Binding-site contacts:
Ligand atom O3 contacts residue LYS91 of chain 1.B at 2.9 Å (salt-bridge).
Ligand atom C4 contacts residue GLU51 of chain 1.B at 3.3 Å.
Ligand atom O18 contacts residue GLN61 of chain 1.B at 3.6 Å (h-bond).
Ligand atom C12 contacts residue TRP88 of chain 1.B at 3.9 Å (hydrophobic).
Ligand atom C6 contacts residue HIS57 of chain 1.B at 3.5 Å.
Ligand atom O3 contacts residue TRP88 of chain 1.B at 3.8 Å.
Ligand atom O14 contacts residue LNQ1 of chain 1.I at 2.9 Å.
Ligand atom O3 contacts residue ASN90 of chain 1.B at 2.7 Å (h-bond).
Ligand atom C3 contacts residue TRP88 of chain 1.B at 3.6 Å (hydrophobic).
Ligand atom C3 contacts residue ASN90 of chain 1.B at 3.7 Å.
Ligand atom O1 contacts residue TRP88 of chain 1.B at 3.6 Å.
Ligand atom O18 contacts residue GLY33 of chain 1.C at 3.0 Å (h-bond).
Ligand atom O17 contacts residue TYR12 of chain 1.B at 3.3 Å.
Ligand atom C6 contacts residue TRP88 of chain 1.B at 3.6 Å (hydrophobic).
Ligand atom O6 contacts residue GLN56 of chain 1.B at 3.9 Å.
Ligand atom O18 contacts residue ALA32 of chain 1.C at 3.9 Å.
Ligand atom C4 contacts residue TRP88 of chain 1.B at 3.6 Å (hydrophobic).
Ligand atom O17 contacts residue GLY33 of chain 1.C at 3.2 Å.
Ligand atom O2 contacts residue ASN90 of chain 1.B at 2.9 Å (h-bond).
Ligand atom O6 contacts residue GLN61 of chain 1.B at 3.0 Å (h-bond).
Ligand atom C13 contacts residue LNQ1 of chain 1.I at 2.4 Å.
Ligand atom C2 contacts residue LYS91 of chain 1.B at 4.0 Å.
Ligand atom O18 contacts residue TRP88 of chain 1.B at 3.4 Å.
Ligand atom O18 contacts residue TYR12 of chain 1.B at 3.7 Å.
Ligand atom C10 contacts residue LNQ1 of chain 1.I at 3.7 Å.
Ligand atom O4 contacts residue GLN56 of chain 1.B at 3.2 Å.
Ligand atom C4 contacts residue LYS91 of chain 1.B at 3.9 Å.
Ligand atom O6 contacts residue TRP88 of chain 1.B at 3.6 Å.
Ligand atom O5 contacts residue GLN56 of chain 1.B at 3.8 Å.
Ligand atom C3 contacts residue LYS91 of chain 1.B at 3.7 Å.
Ligand atom N15 contacts residue LNQ1 of chain 1.I at 1.5 Å.
Ligand atom C9 contacts residue LNQ1 of chain 1.I at 3.6 Å.
Ligand atom N16 contacts residue GLY33 of chain 1.C at 3.5 Å (h-bond).
Ligand atom C6 contacts residue GLN56 of chain 1.B at 3.9 Å.
Ligand atom O4 contacts residue LYS91 of chain 1.B at 3.0 Å (salt-bridge).
Ligand atom N16 contacts residue TYR12 of chain 1.B at 3.6 Å.
Ligand atom O6 contacts residue HIS57 of chain 1.B at 3.6 Å.
Ligand atom O4 contacts residue GLU51 of chain 1.B at 2.6 Å (salt-bridge).
Ligand atom C5 contacts residue TRP88 of chain 1.B at 3.5 Å (hydrophobic).
Ligand atom C6 contacts residue GLU51 of chain 1.B at 4.0 Å.

A protein and the small-molecule ligand that binds it are described below.
Small molecule (SMILES): NC(=O)c1cc(O[C@H]2O[C@H](CO)[C@H](O)[C@H](O)[C@H]2O)cc([N+](=O)[O-])c1

Sequence of chain 1.B:
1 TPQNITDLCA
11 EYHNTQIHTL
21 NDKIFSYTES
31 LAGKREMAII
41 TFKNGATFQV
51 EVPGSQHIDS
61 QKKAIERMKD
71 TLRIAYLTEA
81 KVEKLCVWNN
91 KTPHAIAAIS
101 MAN

Sequence of chain 1.C:
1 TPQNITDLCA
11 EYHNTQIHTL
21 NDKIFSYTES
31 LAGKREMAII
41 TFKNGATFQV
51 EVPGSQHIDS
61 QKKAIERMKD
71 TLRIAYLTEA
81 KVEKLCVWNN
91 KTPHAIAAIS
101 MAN